The small molecule below binds the protein below.
Small molecule (SMILES): CC(=O)N[C@@H]1[C@@H](O)[C@H](O)[C@@H](CO)O[C@H]1O

Binding-site contacts:
Ligand atom O5 contacts residue ASN129 of chain 1.E at 2.4 Å (h-bond).
Ligand atom C7 contacts residue ASN129 of chain 1.E at 3.2 Å.
Ligand atom C5 contacts residue ASN129 of chain 1.E at 3.7 Å.
Ligand atom C1 contacts residue ASN129 of chain 1.E at 1.4 Å.
Ligand atom C8 contacts residue ASN129 of chain 1.E at 4.3 Å.
Ligand atom O7 contacts residue ASN129 of chain 1.E at 3.1 Å (h-bond).
Ligand atom C8 contacts residue ASN191 of chain 1.E at 4.0 Å.
Ligand atom C2 contacts residue ASN129 of chain 1.E at 2.4 Å.
Ligand atom N2 contacts residue ASN129 of chain 1.E at 2.9 Å (h-bond).
Ligand atom C4 contacts residue ASN129 of chain 1.E at 4.2 Å.
Ligand atom C8 contacts residue ASP190 of chain 1.E at 4.3 Å.
Ligand atom C3 contacts residue ASN129 of chain 1.E at 3.8 Å.

Sequence of chain 1.E:
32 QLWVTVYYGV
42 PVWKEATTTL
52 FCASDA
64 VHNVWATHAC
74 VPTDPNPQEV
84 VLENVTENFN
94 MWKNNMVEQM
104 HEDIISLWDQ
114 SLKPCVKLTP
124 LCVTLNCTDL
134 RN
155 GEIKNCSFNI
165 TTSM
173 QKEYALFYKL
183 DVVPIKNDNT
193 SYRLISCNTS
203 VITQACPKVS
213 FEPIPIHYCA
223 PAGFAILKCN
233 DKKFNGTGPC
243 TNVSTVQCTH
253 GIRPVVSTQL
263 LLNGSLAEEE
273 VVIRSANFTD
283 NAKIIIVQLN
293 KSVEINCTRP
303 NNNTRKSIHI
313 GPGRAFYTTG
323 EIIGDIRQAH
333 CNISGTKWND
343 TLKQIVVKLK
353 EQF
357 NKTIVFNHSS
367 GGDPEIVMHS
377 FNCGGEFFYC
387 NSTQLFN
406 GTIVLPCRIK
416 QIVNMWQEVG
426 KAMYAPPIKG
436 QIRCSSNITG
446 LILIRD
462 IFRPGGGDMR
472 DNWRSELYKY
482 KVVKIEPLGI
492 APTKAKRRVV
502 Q